Binding-site contacts:
Ligand atom C5 contacts residue LEU136 of chain 1.A at 3.6 Å (hydrophobic).
Ligand atom O9 contacts residue GLY135 of chain 1.A at 3.3 Å.
Ligand atom C2 contacts residue HIS377 of chain 1.A at 3.3 Å.
Ligand atom N2 contacts residue HIS377 of chain 1.A at 2.8 Å (h-bond).
Ligand atom C6 contacts residue ASN484 of chain 1.A at 3.4 Å.
Ligand atom C2 contacts residue GLU672 of chain 1.A at 3.8 Å.
Ligand atom O5 contacts residue HIS377 of chain 1.A at 3.5 Å.
Ligand atom O4 contacts residue GLY675 of chain 1.A at 2.8 Å (h-bond).
Ligand atom O2 contacts residue GLU672 of chain 1.A at 3.0 Å (salt-bridge).
Ligand atom C3 contacts residue GLU672 of chain 1.A at 3.3 Å.
Ligand atom C8 contacts residue ASP339 of chain 1.A at 3.9 Å.
Ligand atom C6 contacts residue LEU136 of chain 1.A at 3.7 Å (hydrophobic).
Ligand atom N1 contacts residue ASP283 of chain 1.A at 3.5 Å (salt-bridge).
Ligand atom C4 contacts residue GLY675 of chain 1.A at 3.7 Å.
Ligand atom O8 contacts residue ASN284 of chain 1.A at 3.7 Å.
Ligand atom O3 contacts residue GLU672 of chain 1.A at 2.7 Å (salt-bridge).
Ligand atom O7 contacts residue LEU136 of chain 1.A at 3.6 Å.
Ligand atom O3 contacts residue ALA673 of chain 1.A at 3.4 Å (h-bond).
Ligand atom O6 contacts residue LEU139 of chain 1.A at 3.9 Å.
Ligand atom O4 contacts residue SER674 of chain 1.A at 3.6 Å.
Ligand atom N1 contacts residue ASN284 of chain 1.A at 3.5 Å (h-bond).
Ligand atom O4 contacts residue ASN484 of chain 1.A at 3.6 Å.
Ligand atom O3 contacts residue GLY675 of chain 1.A at 3.1 Å (h-bond).
Ligand atom C1 contacts residue HIS377 of chain 1.A at 3.5 Å.
Ligand atom O6 contacts residue VAL455 of chain 1.A at 3.7 Å.
Ligand atom C5 contacts residue GLY135 of chain 1.A at 3.9 Å.
Ligand atom O2 contacts residue ASN284 of chain 1.A at 3.1 Å (h-bond).
Ligand atom C8 contacts residue THR378 of chain 1.A at 3.8 Å.
Ligand atom O9 contacts residue LEU136 of chain 1.A at 3.0 Å (h-bond).
Ligand atom O8 contacts residue THR378 of chain 1.A at 3.5 Å.
Ligand atom C7 contacts residue HIS377 of chain 1.A at 3.5 Å.
Ligand atom C3 contacts residue GLY675 of chain 1.A at 3.9 Å.
Ligand atom O3 contacts residue SER674 of chain 1.A at 3.0 Å (h-bond).
Ligand atom C6 contacts residue HIS377 of chain 1.A at 3.4 Å.
Ligand atom O2 contacts residue TYR573 of chain 1.A at 3.1 Å (h-bond).
Ligand atom O6 contacts residue ASN484 of chain 1.A at 3.0 Å (h-bond).
Ligand atom O8 contacts residue HIS377 of chain 1.A at 3.5 Å.
Ligand atom C6 contacts residue GLY135 of chain 1.A at 3.8 Å.
Ligand atom O6 contacts residue HIS377 of chain 1.A at 2.6 Å (h-bond).
Ligand atom O5 contacts residue LEU136 of chain 1.A at 3.8 Å.

Sequence of chain 1.A:
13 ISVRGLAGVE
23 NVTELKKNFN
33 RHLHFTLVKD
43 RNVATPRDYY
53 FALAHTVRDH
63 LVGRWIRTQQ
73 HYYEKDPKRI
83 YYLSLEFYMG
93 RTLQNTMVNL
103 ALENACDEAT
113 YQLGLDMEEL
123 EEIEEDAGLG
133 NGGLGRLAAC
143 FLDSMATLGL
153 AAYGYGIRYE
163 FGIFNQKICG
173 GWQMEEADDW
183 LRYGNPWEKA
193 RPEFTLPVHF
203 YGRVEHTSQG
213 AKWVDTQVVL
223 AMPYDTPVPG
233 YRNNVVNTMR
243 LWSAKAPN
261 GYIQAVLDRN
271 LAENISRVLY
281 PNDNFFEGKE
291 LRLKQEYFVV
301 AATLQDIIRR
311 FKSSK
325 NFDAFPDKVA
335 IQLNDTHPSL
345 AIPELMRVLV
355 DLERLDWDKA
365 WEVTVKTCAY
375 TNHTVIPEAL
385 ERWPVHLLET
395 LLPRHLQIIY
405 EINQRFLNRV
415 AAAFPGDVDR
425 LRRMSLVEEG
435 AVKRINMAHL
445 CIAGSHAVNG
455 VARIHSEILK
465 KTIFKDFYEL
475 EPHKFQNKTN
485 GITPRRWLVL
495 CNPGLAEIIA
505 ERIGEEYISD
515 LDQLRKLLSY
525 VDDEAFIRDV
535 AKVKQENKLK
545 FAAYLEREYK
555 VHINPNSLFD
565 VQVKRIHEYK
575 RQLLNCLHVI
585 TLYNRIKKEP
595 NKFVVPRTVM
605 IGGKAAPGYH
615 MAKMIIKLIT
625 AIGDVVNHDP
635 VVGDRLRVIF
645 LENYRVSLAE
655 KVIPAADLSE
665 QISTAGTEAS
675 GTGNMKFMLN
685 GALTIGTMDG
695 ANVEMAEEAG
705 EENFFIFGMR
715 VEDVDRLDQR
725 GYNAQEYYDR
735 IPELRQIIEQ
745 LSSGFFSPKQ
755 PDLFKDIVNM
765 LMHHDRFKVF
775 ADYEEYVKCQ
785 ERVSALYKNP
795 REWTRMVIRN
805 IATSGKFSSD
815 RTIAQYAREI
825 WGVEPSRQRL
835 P

A small-molecule ligand and the protein it binds are described below.
Small molecule (SMILES): COC(=O)N[C@]1(C(N)=O)O[C@H](CO)[C@@H](O)[C@H](O)[C@H]1O